Binding-site contacts:
Ligand atom C5 contacts residue THR89 of chain 42.C at 4.4 Å.
Ligand atom O6 contacts residue THR89 of chain 42.C at 4.0 Å.
Ligand atom C6 contacts residue THR89 of chain 42.C at 4.4 Å.
Ligand atom C8 contacts residue TYR90 of chain 42.C at 3.5 Å (hydrophobic).
Ligand atom C4 contacts residue THR120 of chain 42.C at 4.4 Å.
Ligand atom C7 contacts residue ASN118 of chain 42.C at 3.5 Å.
Ligand atom N2 contacts residue TYR90 of chain 42.C at 4.3 Å.
Ligand atom C2 contacts residue ASN118 of chain 42.C at 2.5 Å.
Ligand atom C3 contacts residue ASN118 of chain 42.C at 3.8 Å.
Ligand atom C7 contacts residue TYR90 of chain 42.C at 4.5 Å (hydrophobic).
Ligand atom C1 contacts residue THR120 of chain 42.C at 4.3 Å.
Ligand atom C1 contacts residue ASN118 of chain 42.C at 1.5 Å.
Ligand atom C7 contacts residue SER66 of chain 42.C at 3.5 Å.
Ligand atom C8 contacts residue SER66 of chain 42.C at 4.0 Å.
Ligand atom C6 contacts residue THR120 of chain 42.C at 3.4 Å.
Ligand atom O5 contacts residue THR89 of chain 42.C at 4.2 Å.
Ligand atom C8 contacts residue ASN118 of chain 42.C at 4.2 Å.
Ligand atom O7 contacts residue SER66 of chain 42.C at 3.0 Å (h-bond).
Ligand atom C8 contacts residue ASP67 of chain 42.C at 3.9 Å.
Ligand atom C2 contacts residue SER66 of chain 42.C at 4.5 Å.
Ligand atom O5 contacts residue ASN118 of chain 42.C at 2.4 Å (h-bond).
Ligand atom N2 contacts residue ASN118 of chain 42.C at 2.9 Å (h-bond).
Ligand atom O7 contacts residue ASN118 of chain 42.C at 4.0 Å.
Ligand atom C5 contacts residue THR120 of chain 42.C at 3.8 Å.
Ligand atom O5 contacts residue THR120 of chain 42.C at 3.2 Å (h-bond).
Ligand atom N2 contacts residue SER66 of chain 42.C at 4.3 Å.
Ligand atom C1 contacts residue THR89 of chain 42.C at 4.1 Å.
Ligand atom C4 contacts residue ASN118 of chain 42.C at 4.2 Å.
Ligand atom C5 contacts residue ASN118 of chain 42.C at 3.7 Å.

This protein binds this small molecule.
Small molecule (SMILES): CC(=O)N[C@@H]1[C@@H](O)[C@H](O)[C@@H](CO)O[C@H]1O

Sequence of chain 42.C:
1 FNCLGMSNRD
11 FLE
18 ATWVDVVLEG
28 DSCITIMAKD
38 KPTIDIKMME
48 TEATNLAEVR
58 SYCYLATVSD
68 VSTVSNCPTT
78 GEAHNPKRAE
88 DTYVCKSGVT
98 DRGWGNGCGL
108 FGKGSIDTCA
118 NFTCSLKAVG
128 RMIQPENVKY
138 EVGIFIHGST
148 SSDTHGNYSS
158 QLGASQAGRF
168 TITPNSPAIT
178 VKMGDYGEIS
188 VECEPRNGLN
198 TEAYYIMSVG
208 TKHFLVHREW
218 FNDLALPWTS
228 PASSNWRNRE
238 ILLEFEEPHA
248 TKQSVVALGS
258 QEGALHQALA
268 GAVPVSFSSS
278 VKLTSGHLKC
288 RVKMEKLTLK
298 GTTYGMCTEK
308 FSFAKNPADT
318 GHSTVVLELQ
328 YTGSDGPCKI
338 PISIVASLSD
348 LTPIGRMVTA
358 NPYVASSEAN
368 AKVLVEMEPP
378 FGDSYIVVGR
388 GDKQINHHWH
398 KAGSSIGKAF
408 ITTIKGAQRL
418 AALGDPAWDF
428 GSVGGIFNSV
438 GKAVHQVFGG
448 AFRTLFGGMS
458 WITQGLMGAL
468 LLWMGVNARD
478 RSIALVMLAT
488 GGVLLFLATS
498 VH